Sequence of chain 1.E:
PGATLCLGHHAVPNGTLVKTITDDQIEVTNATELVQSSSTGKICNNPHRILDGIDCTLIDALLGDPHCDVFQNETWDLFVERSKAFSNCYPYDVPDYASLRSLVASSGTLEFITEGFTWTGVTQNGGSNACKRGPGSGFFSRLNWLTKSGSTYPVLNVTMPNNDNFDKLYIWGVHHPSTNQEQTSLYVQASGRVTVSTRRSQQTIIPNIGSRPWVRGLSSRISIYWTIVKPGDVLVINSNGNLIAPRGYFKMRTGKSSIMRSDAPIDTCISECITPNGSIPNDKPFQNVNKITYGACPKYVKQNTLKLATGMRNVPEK

Binding-site contacts:
Ligand atom C6 contacts residue THR34 of chain 1.E at 4.5 Å.
Ligand atom O5 contacts residue THR312 of chain 1.E at 3.1 Å (h-bond).
Ligand atom O6 contacts residue THR312 of chain 1.E at 4.2 Å.
Ligand atom C8 contacts residue ASN32 of chain 1.E at 4.0 Å.
Ligand atom C7 contacts residue ASN32 of chain 1.E at 3.0 Å.
Ligand atom N2 contacts residue ASN32 of chain 1.E at 2.7 Å (h-bond).
Ligand atom C4 contacts residue ASN32 of chain 1.E at 4.1 Å.
Ligand atom O6 contacts residue LEU52 of chain 1.F at 3.8 Å.
Ligand atom C5 contacts residue ASN32 of chain 1.E at 3.7 Å.
Ligand atom C1 contacts residue ALA33 of chain 1.E at 4.3 Å (hydrophobic).
Ligand atom C5 contacts residue THR312 of chain 1.E at 4.2 Å.
Ligand atom O5 contacts residue ALA33 of chain 1.E at 4.3 Å.
Ligand atom C3 contacts residue ASN32 of chain 1.E at 3.6 Å.
Ligand atom O6 contacts residue ASN49 of chain 1.F at 4.2 Å.
Ligand atom C1 contacts residue THR312 of chain 1.E at 3.8 Å.
Ligand atom C6 contacts residue THR312 of chain 1.E at 4.0 Å.
Ligand atom C2 contacts residue ASN32 of chain 1.E at 2.3 Å.
Ligand atom O7 contacts residue ASN32 of chain 1.E at 3.2 Å (h-bond).
Ligand atom O5 contacts residue ASN32 of chain 1.E at 2.4 Å (h-bond).
Ligand atom C6 contacts residue LEU52 of chain 1.F at 3.9 Å (hydrophobic).
Ligand atom C1 contacts residue ASN32 of chain 1.E at 1.4 Å.

Sequence of chain 1.F:
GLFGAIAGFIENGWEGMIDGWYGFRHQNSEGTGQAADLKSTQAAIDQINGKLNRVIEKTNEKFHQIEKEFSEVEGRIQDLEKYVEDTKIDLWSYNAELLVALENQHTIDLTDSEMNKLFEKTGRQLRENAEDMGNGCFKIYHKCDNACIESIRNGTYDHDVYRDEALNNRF

The protein below binds the small molecule below.
Small molecule (SMILES): CC(=O)N[C@@H]1[C@@H](O)[C@H](O)[C@@H](CO)O[C@H]1O